Binding-site contacts:
Ligand atom O12 contacts residue PHE329 of chain 6.A at 4.1 Å.
Ligand atom C22 contacts residue GLY115 of chain 6.A at 4.2 Å.
Ligand atom S17 contacts residue TRP82 of chain 6.A at 4.0 Å.
Ligand atom C21 contacts residue PHE329 of chain 6.A at 4.3 Å (hydrophobic).
Ligand atom C22 contacts residue SER198 of chain 6.A at 4.0 Å.
Ligand atom C13 contacts residue GLY115 of chain 6.A at 4.0 Å.
Ligand atom C11 contacts residue GLU197 of chain 6.A at 3.4 Å.
Ligand atom N14 contacts residue VXA1 of chain 6.J at 4.4 Å.
Ligand atom C13 contacts residue TRP82 of chain 6.A at 3.8 Å (hydrophobic).
Ligand atom C19 contacts residue ALA328 of chain 6.A at 4.0 Å (hydrophobic).
Ligand atom C11 contacts residue TRP82 of chain 6.A at 3.3 Å (hydrophobic).
Ligand atom C21 contacts residue TYR332 of chain 6.A at 4.0 Å (hydrophobic).
Ligand atom C22 contacts residue VXA1 of chain 6.J at 3.1 Å.
Ligand atom C19 contacts residue TYR332 of chain 6.A at 3.9 Å (hydrophobic).
Ligand atom C11 contacts residue ILE442 of chain 6.A at 4.0 Å (hydrophobic).
Ligand atom C22 contacts residue GLU197 of chain 6.A at 3.2 Å.
Ligand atom C11 contacts residue TYR128 of chain 6.A at 4.2 Å (hydrophobic).
Ligand atom N14 contacts residue GLU197 of chain 6.A at 3.9 Å.
Ligand atom N14 contacts residue TRP82 of chain 6.A at 4.1 Å.
Ligand atom C16 contacts residue TRP82 of chain 6.A at 3.9 Å (hydrophobic).
Ligand atom C13 contacts residue GLY116 of chain 6.A at 4.2 Å.
Ligand atom C13 contacts residue TYR128 of chain 6.A at 4.0 Å (hydrophobic).
Ligand atom C20 contacts residue TYR332 of chain 6.A at 3.8 Å (hydrophobic).
Ligand atom C11 contacts residue GLY439 of chain 6.A at 4.3 Å.
Ligand atom O12 contacts residue HIS438 of chain 6.A at 3.4 Å.
Ligand atom C22 contacts residue GLY116 of chain 6.A at 3.9 Å.
Ligand atom C20 contacts residue ALA328 of chain 6.A at 4.0 Å (hydrophobic).
Ligand atom C20 contacts residue PHE329 of chain 6.A at 3.6 Å (hydrophobic).
Ligand atom C22 contacts residue HIS438 of chain 6.A at 4.0 Å.
Ligand atom C15 contacts residue TRP82 of chain 6.A at 4.0 Å (hydrophobic).
Ligand atom O12 contacts residue VXA1 of chain 6.J at 4.3 Å.

The protein below binds the small molecule below.
Small molecule (SMILES): CCCC(=O)SCC[N+](C)(C)C

Sequence of chain 6.A:
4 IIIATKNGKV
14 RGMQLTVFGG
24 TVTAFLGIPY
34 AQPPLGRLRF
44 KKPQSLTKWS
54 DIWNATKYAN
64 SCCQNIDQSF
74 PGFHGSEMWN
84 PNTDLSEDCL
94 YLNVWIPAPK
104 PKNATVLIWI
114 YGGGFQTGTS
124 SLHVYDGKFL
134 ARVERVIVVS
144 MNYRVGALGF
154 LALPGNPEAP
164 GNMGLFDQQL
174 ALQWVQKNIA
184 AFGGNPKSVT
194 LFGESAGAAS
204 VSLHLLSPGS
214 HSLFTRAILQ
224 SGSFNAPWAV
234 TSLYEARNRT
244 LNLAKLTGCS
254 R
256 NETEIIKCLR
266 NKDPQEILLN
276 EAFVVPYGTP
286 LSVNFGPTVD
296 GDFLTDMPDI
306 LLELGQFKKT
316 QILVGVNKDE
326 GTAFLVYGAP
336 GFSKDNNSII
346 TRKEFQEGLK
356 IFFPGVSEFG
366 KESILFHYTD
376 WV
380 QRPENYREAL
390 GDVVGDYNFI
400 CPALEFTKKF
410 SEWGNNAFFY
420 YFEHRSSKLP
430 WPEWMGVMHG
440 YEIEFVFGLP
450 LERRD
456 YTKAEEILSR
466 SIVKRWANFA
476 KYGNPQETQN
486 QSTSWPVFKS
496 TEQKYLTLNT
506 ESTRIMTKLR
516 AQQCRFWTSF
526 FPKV